Binding-site contacts:
Ligand atom O2' contacts residue GLN224 of chain 1.H at 3.5 Å (h-bond).
Ligand atom O contacts residue GLY109 of chain 1.H at 3.2 Å (h-bond).
Ligand atom PB contacts residue THR226 of chain 1.H at 3.4 Å.
Ligand atom C5' contacts residue PRO300 of chain 1.H at 2.8 Å (hydrophobic).
Ligand atom O3A contacts residue LYS230 of chain 1.H at 3.4 Å (salt-bridge).
Ligand atom PA contacts residue THR107 of chain 1.H at 2.7 Å.
Ligand atom O7' contacts residue GLU326 of chain 1.H at 3.0 Å (salt-bridge).
Ligand atom C5 contacts residue ARG257 of chain 1.H at 3.5 Å.
Ligand atom C3' contacts residue ALA110 of chain 1.H at 3.2 Å (hydrophobic).
Ligand atom O5' contacts residue SER301 of chain 1.H at 3.2 Å.
Ligand atom C4 contacts residue ARG257 of chain 1.H at 3.5 Å.
Ligand atom O3' contacts residue THR107 of chain 1.H at 2.5 Å (h-bond).
Ligand atom O1A contacts residue THR107 of chain 1.H at 1.7 Å (h-bond).
Ligand atom C1' contacts residue GLY302 of chain 1.H at 3.2 Å.
Ligand atom O2A contacts residue THR107 of chain 1.H at 2.6 Å.
Ligand atom C6' contacts residue PRO300 of chain 1.H at 3.4 Å (hydrophobic).
Ligand atom O3B contacts residue THR107 of chain 1.H at 3.4 Å (h-bond).
Ligand atom O5' contacts residue PRO300 of chain 1.H at 3.1 Å (h-bond).
Ligand atom O3A contacts residue THR226 of chain 1.H at 3.0 Å (h-bond).
Ligand atom C2' contacts residue SER301 of chain 1.H at 3.1 Å.
Ligand atom O contacts residue GLY302 of chain 1.H at 2.8 Å (h-bond).
Ligand atom O contacts residue THR107 of chain 1.H at 3.0 Å (h-bond).
Ligand atom O3' contacts residue GLY109 of chain 1.H at 3.0 Å (h-bond).
Ligand atom C2' contacts residue GLY302 of chain 1.H at 2.6 Å.
Ligand atom O6' contacts residue PRO300 of chain 1.H at 3.0 Å (h-bond).
Ligand atom C2' contacts residue GLY109 of chain 1.H at 3.5 Å.
Ligand atom C2 contacts residue ARG286 of chain 1.H at 3.6 Å.
Ligand atom O3A contacts residue SER225 of chain 1.H at 2.9 Å (h-bond).
Ligand atom N7 contacts residue ARG257 of chain 1.H at 3.2 Å.
Ligand atom O2' contacts residue ASP256 of chain 1.H at 3.3 Å (salt-bridge).
Ligand atom O2B contacts residue THR226 of chain 1.H at 3.3 Å.
Ligand atom C3' contacts residue GLY109 of chain 1.H at 3.0 Å.
Ligand atom C7' contacts residue PHE187 of chain 1.H at 3.4 Å (hydrophobic).
Ligand atom O1B contacts residue LYS230 of chain 1.H at 3.3 Å (salt-bridge).
Ligand atom O1A contacts residue LEU108 of chain 1.H at 3.1 Å (h-bond).
Ligand atom O1B contacts residue THR226 of chain 1.H at 2.8 Å (h-bond).
Ligand atom O4' contacts residue TRP305 of chain 1.H at 3.5 Å (h-bond).
Ligand atom O3' contacts residue ALA110 of chain 1.H at 2.6 Å (h-bond).
Ligand atom O4' contacts residue PHE187 of chain 1.H at 2.5 Å.
Ligand atom C1' contacts residue SER301 of chain 1.H at 3.1 Å.

This small molecule binds to this protein.
Small molecule (SMILES): Nc1ncnc2c1ncn2[C@@H]1O[C@H](COP(=O)(O)OP(=O)(O)O[C@H]2O[C@@H]([C@H](O)CO)[C@H](O)[C@@H](O)[C@H]2O)[C@@H](O)[C@H]1O

Sequence of chain 1.H:
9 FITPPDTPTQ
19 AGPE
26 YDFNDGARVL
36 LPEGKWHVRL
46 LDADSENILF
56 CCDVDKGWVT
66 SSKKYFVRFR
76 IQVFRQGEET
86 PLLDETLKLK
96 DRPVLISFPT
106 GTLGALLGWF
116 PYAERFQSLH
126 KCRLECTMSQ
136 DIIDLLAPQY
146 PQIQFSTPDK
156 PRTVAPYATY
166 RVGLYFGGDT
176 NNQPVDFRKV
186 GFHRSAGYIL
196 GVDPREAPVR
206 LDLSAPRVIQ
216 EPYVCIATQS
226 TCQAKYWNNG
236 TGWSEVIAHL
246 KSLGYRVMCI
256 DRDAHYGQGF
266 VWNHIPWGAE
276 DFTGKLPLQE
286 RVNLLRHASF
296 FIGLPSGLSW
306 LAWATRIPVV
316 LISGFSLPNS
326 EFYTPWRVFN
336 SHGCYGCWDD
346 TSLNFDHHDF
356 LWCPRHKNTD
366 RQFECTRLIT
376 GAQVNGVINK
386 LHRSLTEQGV